Binding-site contacts:
Ligand atom F32 contacts residue VAL172 of chain 1.A at 3.4 Å.
Ligand atom C6 contacts residue ILE270 of chain 1.A at 3.4 Å (hydrophobic).
Ligand atom C15 contacts residue VAL34 of chain 1.A at 3.9 Å (hydrophobic).
Ligand atom N9 contacts residue GLU173 of chain 1.A at 3.7 Å.
Ligand atom C4 contacts residue ILE270 of chain 1.A at 3.4 Å (hydrophobic).
Ligand atom N3 contacts residue GLU173 of chain 1.A at 4.0 Å.
Ligand atom N10 contacts residue ILE270 of chain 1.A at 3.7 Å.
Ligand atom C16 contacts residue VAL34 of chain 1.A at 3.9 Å (hydrophobic).
Ligand atom O17 contacts residue MET266 of chain 1.A at 3.9 Å.
Ligand atom F31 contacts residue ASN175 of chain 1.A at 3.3 Å.
Ligand atom C5 contacts residue VAL172 of chain 1.A at 3.7 Å (hydrophobic).
Ligand atom N3 contacts residue ILE270 of chain 1.A at 3.9 Å.
Ligand atom C21 contacts residue GLY35 of chain 1.A at 3.9 Å.
Ligand atom C20 contacts residue HIS207 of chain 1.A at 3.6 Å.
Ligand atom C5 contacts residue ILE270 of chain 1.A at 3.9 Å (hydrophobic).
Ligand atom C24 contacts residue ASN175 of chain 1.A at 3.4 Å.
Ligand atom C6 contacts residue GLU173 of chain 1.A at 3.4 Å.
Ligand atom C22 contacts residue LEU210 of chain 1.A at 3.9 Å (hydrophobic).
Ligand atom C2 contacts residue VAL34 of chain 1.A at 3.6 Å (hydrophobic).
Ligand atom C24 contacts residue VAL172 of chain 1.A at 3.3 Å (hydrophobic).
Ligand atom C23 contacts residue TRP274 of chain 1.A at 3.8 Å (hydrophobic).
Ligand atom C5 contacts residue GLU173 of chain 1.A at 3.8 Å.
Ligand atom C25 contacts residue ASN175 of chain 1.A at 4.0 Å.
Ligand atom C8 contacts residue ASN175 of chain 1.A at 3.5 Å.
Ligand atom C23 contacts residue VAL34 of chain 1.A at 3.9 Å (hydrophobic).
Ligand atom O11 contacts residue VAL34 of chain 1.A at 3.5 Å.
Ligand atom N7 contacts residue ILE270 of chain 1.A at 3.7 Å.
Ligand atom N3 contacts residue VAL34 of chain 1.A at 3.3 Å.
Ligand atom F32 contacts residue TYR177 of chain 1.A at 3.8 Å.
Ligand atom C20 contacts residue VAL172 of chain 1.A at 3.8 Å (hydrophobic).
Ligand atom O11 contacts residue HIS207 of chain 1.A at 3.2 Å (h-bond).
Ligand atom C21 contacts residue VAL34 of chain 1.A at 3.9 Å (hydrophobic).
Ligand atom N1 contacts residue VAL172 of chain 1.A at 3.9 Å.
Ligand atom C12 contacts residue GLU173 of chain 1.A at 3.8 Å.
Ligand atom C18 contacts residue MET266 of chain 1.A at 3.6 Å (hydrophobic).
Ligand atom N9 contacts residue VAL172 of chain 1.A at 3.5 Å (h-bond).
Ligand atom C24 contacts residue TYR177 of chain 1.A at 4.0 Å (hydrophobic).
Ligand atom C8 contacts residue GLU173 of chain 1.A at 3.2 Å.
Ligand atom F32 contacts residue LEU210 of chain 1.A at 3.6 Å.
Ligand atom N7 contacts residue GLU173 of chain 1.A at 3.0 Å (salt-bridge).

Sequence of chain 1.A:
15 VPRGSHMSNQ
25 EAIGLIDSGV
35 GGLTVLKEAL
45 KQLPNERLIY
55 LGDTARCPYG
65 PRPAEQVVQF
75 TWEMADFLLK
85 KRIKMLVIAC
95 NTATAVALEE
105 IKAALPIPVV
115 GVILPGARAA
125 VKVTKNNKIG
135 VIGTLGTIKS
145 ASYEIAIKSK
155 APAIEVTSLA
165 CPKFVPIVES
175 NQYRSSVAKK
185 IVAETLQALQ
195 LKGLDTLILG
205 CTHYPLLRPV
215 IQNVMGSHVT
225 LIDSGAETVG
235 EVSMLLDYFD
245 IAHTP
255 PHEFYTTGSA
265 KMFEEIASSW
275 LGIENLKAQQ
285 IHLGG

This small molecule binds to this protein.
Small molecule (SMILES): CCCCOc1nc(NCCN2CCOCC2)c2ncn(Cc3c(F)cccc3F)c2n1